A protein and the small-molecule ligand that binds it are described below.
Small molecule (SMILES): O=c1[nH]cnc2c1ncn2[C@@H]1O[C@H](COP(=O)(O)O)[C@@H](O)[C@H]1O

Sequence of chain 1.E:
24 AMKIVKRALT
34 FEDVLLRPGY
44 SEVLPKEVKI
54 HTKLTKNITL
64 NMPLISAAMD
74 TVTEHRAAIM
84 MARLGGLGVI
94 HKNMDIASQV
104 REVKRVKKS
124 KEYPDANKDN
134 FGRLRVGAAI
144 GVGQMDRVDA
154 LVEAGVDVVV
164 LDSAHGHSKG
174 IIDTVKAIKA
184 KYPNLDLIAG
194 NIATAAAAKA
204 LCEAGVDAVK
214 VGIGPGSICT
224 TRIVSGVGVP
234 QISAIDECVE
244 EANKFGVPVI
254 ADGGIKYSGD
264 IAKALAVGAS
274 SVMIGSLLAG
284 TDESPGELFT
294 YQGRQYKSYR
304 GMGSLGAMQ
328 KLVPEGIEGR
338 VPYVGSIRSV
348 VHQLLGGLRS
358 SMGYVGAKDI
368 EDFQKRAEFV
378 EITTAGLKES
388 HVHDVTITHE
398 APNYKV

Binding-site contacts:
Ligand atom O1P contacts residue GLY278 of chain 1.E at 2.8 Å (h-bond).
Ligand atom O3' contacts residue MET276 of chain 1.E at 3.5 Å (h-bond).
Ligand atom C2' contacts residue ASP255 of chain 1.E at 3.6 Å.
Ligand atom O2P contacts residue SER279 of chain 1.E at 3.2 Å (h-bond).
Ligand atom O2P contacts residue TYR302 of chain 1.E at 2.6 Å (h-bond).
Ligand atom C4' contacts residue ASP255 of chain 1.E at 3.5 Å.
Ligand atom C5' contacts residue TYR302 of chain 1.E at 3.7 Å (hydrophobic).
Ligand atom C3' contacts residue ASP255 of chain 1.E at 3.5 Å.
Ligand atom O5' contacts residue GLY219 of chain 1.E at 3.5 Å.
Ligand atom O3P contacts residue GLY257 of chain 1.E at 2.9 Å (h-bond).
Ligand atom N7 contacts residue GLY304 of chain 1.E at 3.5 Å.
Ligand atom C5 contacts residue MET305 of chain 1.E at 3.7 Å (hydrophobic).
Ligand atom N7 contacts residue MET305 of chain 1.E at 2.9 Å (h-bond).
Ligand atom C5 contacts residue ILE221 of chain 1.E at 3.5 Å (hydrophobic).
Ligand atom O1P contacts residue SER279 of chain 1.E at 3.5 Å (h-bond).
Ligand atom O2' contacts residue ASP255 of chain 1.E at 2.4 Å (salt-bridge).
Ligand atom O6 contacts residue GLY333 of chain 1.E at 3.6 Å.
Ligand atom N1 contacts residue GLU332 of chain 1.E at 2.9 Å (salt-bridge).
Ligand atom O1P contacts residue ILE277 of chain 1.E at 3.7 Å.
Ligand atom C8 contacts residue ILE221 of chain 1.E at 3.6 Å (hydrophobic).
Ligand atom N7 contacts residue ILE221 of chain 1.E at 3.4 Å.
Ligand atom N3 contacts residue 8L41 of chain 1.W at 3.2 Å (h-bond).
Ligand atom C2 contacts residue GLU332 of chain 1.E at 3.6 Å.
Ligand atom C6 contacts residue GLY306 of chain 1.E at 3.5 Å.
Ligand atom C8 contacts residue MET72 of chain 1.E at 3.5 Å (hydrophobic).
Ligand atom O6 contacts residue MET305 of chain 1.E at 3.3 Å (h-bond).
Ligand atom C2 contacts residue CYS222 of chain 1.E at 3.1 Å (hydrophobic).
Ligand atom O3P contacts residue SER220 of chain 1.E at 3.0 Å (h-bond).
Ligand atom C2 contacts residue 8L41 of chain 1.W at 3.4 Å.
Ligand atom O3' contacts residue ASP255 of chain 1.E at 2.6 Å (salt-bridge).
Ligand atom P contacts residue TYR302 of chain 1.E at 3.7 Å.
Ligand atom O6 contacts residue GLY306 of chain 1.E at 2.7 Å (h-bond).
Ligand atom O5' contacts residue GLY256 of chain 1.E at 3.5 Å.
Ligand atom O2' contacts residue ASN194 of chain 1.E at 3.4 Å (h-bond).
Ligand atom N1 contacts residue 8L41 of chain 1.W at 3.6 Å (h-bond).
Ligand atom N3 contacts residue CYS222 of chain 1.E at 3.6 Å.
Ligand atom O3' contacts residue ALA70 of chain 1.E at 3.4 Å.
Ligand atom O2P contacts residue SER220 of chain 1.E at 2.6 Å (h-bond).
Ligand atom O3P contacts residue GLY219 of chain 1.E at 3.5 Å.
Ligand atom O6 contacts residue GLY304 of chain 1.E at 3.2 Å.